Binding-site contacts:
Ligand atom CZ contacts residue ARG26 of chain 1.A at 2.8 Å.
Ligand atom C contacts residue MRZ1 of chain 1.G at 3.6 Å.
Ligand atom CA contacts residue MRZ1 of chain 1.G at 2.5 Å.
Ligand atom CB contacts residue MRZ1 of chain 1.G at 1.5 Å.
Ligand atom CA contacts residue GLY209 of chain 1.A at 3.5 Å.
Ligand atom CD contacts residue GLU210 of chain 1.A at 3.7 Å.
Ligand atom CB contacts residue SER188 of chain 1.A at 3.2 Å.
Ligand atom N contacts residue SER207 of chain 1.A at 3.7 Å.
Ligand atom C contacts residue SER188 of chain 1.A at 3.0 Å.
Ligand atom O contacts residue GLY209 of chain 1.A at 3.0 Å (h-bond).
Ligand atom CG contacts residue GLU210 of chain 1.A at 3.7 Å.
Ligand atom CA contacts residue SER188 of chain 1.A at 3.4 Å.
Ligand atom O contacts residue SER188 of chain 1.A at 3.5 Å (h-bond).
Ligand atom CB contacts residue HIS44 of chain 1.A at 3.6 Å.
Ligand atom CE contacts residue GLU210 of chain 1.A at 3.6 Å.
Ligand atom CE1 contacts residue ARG26 of chain 1.A at 2.4 Å.
Ligand atom NH2 contacts residue SER88 of chain 1.A at 3.2 Å (h-bond).
Ligand atom O contacts residue LYS185 of chain 1.A at 3.0 Å (salt-bridge).
Ligand atom O contacts residue TRP208 of chain 1.A at 3.2 Å.
Ligand atom O contacts residue GLY186 of chain 1.A at 3.1 Å (h-bond).
Ligand atom O contacts residue LYS185 of chain 1.A at 3.2 Å.
Ligand atom NE contacts residue TYR165 of chain 1.A at 3.5 Å.
Ligand atom N contacts residue MRZ1 of chain 1.G at 2.9 Å.
Ligand atom NH1 contacts residue TYR165 of chain 1.A at 3.6 Å.
Ligand atom CD contacts residue TRP208 of chain 1.A at 3.7 Å (hydrophobic).
Ligand atom CB contacts residue VAL87 of chain 1.A at 3.5 Å (hydrophobic).
Ligand atom N contacts residue SER188 of chain 1.A at 3.1 Å (h-bond).
Ligand atom N contacts residue ASP47 of chain 1.A at 2.8 Å (salt-bridge).
Ligand atom CB contacts residue GLY209 of chain 1.A at 3.7 Å.
Ligand atom CD2 contacts residue HIS44 of chain 1.A at 3.7 Å.
Ligand atom O contacts residue LYS185 of chain 1.A at 3.4 Å (salt-bridge).
Ligand atom CD1 contacts residue ARG26 of chain 1.A at 3.6 Å.
Ligand atom CA contacts residue VAL87 of chain 1.A at 3.5 Å (hydrophobic).
Ligand atom CZ contacts residue TYR165 of chain 1.A at 3.6 Å (hydrophobic).
Ligand atom NH2 contacts residue GLU89 of chain 1.A at 2.8 Å (salt-bridge).
Ligand atom N contacts residue HIS44 of chain 1.A at 3.5 Å (h-bond).
Ligand atom CD contacts residue TYR165 of chain 1.A at 3.5 Å (hydrophobic).
Ligand atom CD contacts residue VAL87 of chain 1.A at 3.4 Å (hydrophobic).
Ligand atom CD2 contacts residue SER207 of chain 1.A at 3.5 Å.
Ligand atom CZ contacts residue GLY90 of chain 1.A at 3.6 Å.

Sequence of chain 1.A:
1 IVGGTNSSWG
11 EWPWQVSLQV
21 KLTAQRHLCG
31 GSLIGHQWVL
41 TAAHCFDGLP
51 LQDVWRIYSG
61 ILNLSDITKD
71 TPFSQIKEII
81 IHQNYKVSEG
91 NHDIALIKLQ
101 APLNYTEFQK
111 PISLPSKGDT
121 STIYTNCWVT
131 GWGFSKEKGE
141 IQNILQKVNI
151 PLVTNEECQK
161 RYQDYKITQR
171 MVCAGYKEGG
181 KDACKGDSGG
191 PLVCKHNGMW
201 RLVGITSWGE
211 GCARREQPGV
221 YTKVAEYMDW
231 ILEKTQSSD

The small molecule below binds the protein below.
Small molecule (SMILES): CC(C)C[C@@H]1NC(=O)[C@H](C)NC(=O)[C@H](C)NC(=O)[C@H](Cc2ccccc2)NC(=O)[C@H](CCCN=C(N)N)NC(=O)[C@H](CCCCN)NC(=O)[C@@H]2CCCN2C(=O)[C@@H](N)CSSC[C@@H](C=O)NC(=O)[C@H](Cc2ccccc2)NC1=O